Sequence of chain 1.A:
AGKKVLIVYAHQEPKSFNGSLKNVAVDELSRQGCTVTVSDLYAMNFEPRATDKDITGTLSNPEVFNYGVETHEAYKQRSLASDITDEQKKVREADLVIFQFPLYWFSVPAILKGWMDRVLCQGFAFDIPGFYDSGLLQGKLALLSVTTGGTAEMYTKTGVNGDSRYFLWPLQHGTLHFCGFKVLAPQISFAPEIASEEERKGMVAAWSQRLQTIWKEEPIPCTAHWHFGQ

Sequence of chain 1.B:
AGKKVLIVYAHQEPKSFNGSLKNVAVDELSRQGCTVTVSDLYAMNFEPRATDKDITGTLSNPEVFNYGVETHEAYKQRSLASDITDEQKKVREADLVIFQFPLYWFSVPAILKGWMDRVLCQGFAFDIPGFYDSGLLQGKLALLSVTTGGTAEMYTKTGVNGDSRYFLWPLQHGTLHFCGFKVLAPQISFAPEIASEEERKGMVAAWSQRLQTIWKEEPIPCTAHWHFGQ

The protein below binds the small molecule below.
Small molecule (SMILES): Oc1ccc(/C=C/c2cc(O)cc(O)c2)cc1

Binding-site contacts:
Ligand atom C14 contacts residue FAD1 of chain 1.G at 3.6 Å.
Ligand atom C3 contacts residue FAD1 of chain 1.G at 3.9 Å.
Ligand atom C3 contacts residue PHE178 of chain 1.A at 3.9 Å (hydrophobic).
Ligand atom O3 contacts residue PHE106 of chain 1.B at 3.1 Å.
Ligand atom C12 contacts residue PHE126 of chain 1.A at 3.9 Å (hydrophobic).
Ligand atom C6 contacts residue FAD1 of chain 1.G at 3.5 Å.
Ligand atom C1 contacts residue PHE178 of chain 1.A at 3.4 Å (hydrophobic).
Ligand atom C7 contacts residue FAD1 of chain 1.G at 3.7 Å.
Ligand atom C2 contacts residue PHE178 of chain 1.A at 3.6 Å (hydrophobic).
Ligand atom C2 contacts residue FAD1 of chain 1.G at 3.9 Å.
Ligand atom C1 contacts residue PHE106 of chain 1.B at 3.8 Å (hydrophobic).
Ligand atom C13 contacts residue PHE126 of chain 1.A at 3.6 Å (hydrophobic).
Ligand atom C6 contacts residue PHE178 of chain 1.A at 3.5 Å (hydrophobic).
Ligand atom O2 contacts residue GLY150 of chain 1.B at 3.6 Å.
Ligand atom C1 contacts residue FAD1 of chain 1.G at 3.7 Å.
Ligand atom C9 contacts residue PHE126 of chain 1.A at 3.4 Å (hydrophobic).
Ligand atom C11 contacts residue FAD1 of chain 1.G at 3.8 Å.
Ligand atom C2 contacts residue ASN161 of chain 1.B at 3.5 Å.
Ligand atom O2 contacts residue ASN161 of chain 1.B at 2.8 Å (h-bond).
Ligand atom C9 contacts residue FAD1 of chain 1.G at 3.7 Å.
Ligand atom C12 contacts residue FAD1 of chain 1.G at 3.8 Å.
Ligand atom C4 contacts residue FAD1 of chain 1.G at 3.7 Å.
Ligand atom C10 contacts residue FAD1 of chain 1.G at 3.8 Å.
Ligand atom C4 contacts residue PHE178 of chain 1.A at 3.9 Å (hydrophobic).
Ligand atom C13 contacts residue FAD1 of chain 1.G at 3.7 Å.
Ligand atom C14 contacts residue TRP105 of chain 1.B at 3.6 Å (hydrophobic).
Ligand atom C5 contacts residue PHE178 of chain 1.A at 3.4 Å (hydrophobic).
Ligand atom C2 contacts residue PHE106 of chain 1.B at 3.8 Å (hydrophobic).
Ligand atom C10 contacts residue PHE126 of chain 1.A at 3.5 Å (hydrophobic).
Ligand atom C11 contacts residue PHE126 of chain 1.A at 3.7 Å (hydrophobic).
Ligand atom C14 contacts residue PHE126 of chain 1.A at 3.4 Å (hydrophobic).
Ligand atom C8 contacts residue FAD1 of chain 1.G at 3.7 Å.
Ligand atom O1 contacts residue FAD1 of chain 1.G at 3.8 Å.
Ligand atom O3 contacts residue GLY174 of chain 1.A at 2.8 Å (h-bond).
Ligand atom C5 contacts residue FAD1 of chain 1.G at 3.7 Å.
Ligand atom O1 contacts residue GLY68 of chain 1.A at 3.4 Å.
Ligand atom C3 contacts residue ASN161 of chain 1.B at 3.6 Å.
Ligand atom C8 contacts residue PHE178 of chain 1.A at 3.9 Å (hydrophobic).
Ligand atom O3 contacts residue FAD1 of chain 1.G at 3.8 Å.
Ligand atom O3 contacts residue PHE178 of chain 1.A at 3.4 Å.